Sequence of chain 18.F:
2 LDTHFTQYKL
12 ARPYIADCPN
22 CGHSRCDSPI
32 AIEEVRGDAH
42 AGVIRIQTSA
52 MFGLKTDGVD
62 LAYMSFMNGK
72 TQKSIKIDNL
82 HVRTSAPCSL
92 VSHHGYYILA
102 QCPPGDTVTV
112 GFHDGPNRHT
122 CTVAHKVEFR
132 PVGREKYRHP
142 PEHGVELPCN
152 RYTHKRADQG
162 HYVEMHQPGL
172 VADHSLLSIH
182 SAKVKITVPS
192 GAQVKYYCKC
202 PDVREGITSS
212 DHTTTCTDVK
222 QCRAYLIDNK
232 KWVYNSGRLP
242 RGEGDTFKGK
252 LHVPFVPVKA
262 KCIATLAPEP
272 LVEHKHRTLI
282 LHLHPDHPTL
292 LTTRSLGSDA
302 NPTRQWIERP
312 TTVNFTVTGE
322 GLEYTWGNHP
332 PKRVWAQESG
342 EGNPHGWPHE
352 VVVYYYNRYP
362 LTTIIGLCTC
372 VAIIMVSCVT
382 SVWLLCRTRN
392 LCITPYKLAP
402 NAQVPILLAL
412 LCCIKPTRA

This protein binds this small molecule.
Small molecule (SMILES): O=C(O)[C@@H]1O[C@H](O[C@H]2[C@@H](OS(=O)(=O)O)O[C@@H](O)[C@H](NS(=O)(=O)O)[C@H]2O)[C@@H](OS(=O)(=O)O)[C@H](O)[C@@H]1O

Binding-site contacts:
Ligand atom C3 contacts residue ARG157 of chain 18.F at 3.7 Å.
Ligand atom SAG contacts residue ARG157 of chain 18.F at 3.6 Å (salt-bridge).
Ligand atom O6A contacts residue LEU62 of chain 18.F at 3.4 Å.
Ligand atom OAF contacts residue THR4 of chain 18.F at 2.9 Å (h-bond).
Ligand atom C6 contacts residue HIS155 of chain 18.F at 3.4 Å.
Ligand atom O6B contacts residue LYS156 of chain 18.F at 3.3 Å.
Ligand atom C6 contacts residue SER93 of chain 18.F at 4.0 Å.
Ligand atom C6 contacts residue LEU62 of chain 18.F at 3.5 Å (hydrophobic).
Ligand atom C3 contacts residue LYS156 of chain 18.F at 4.0 Å.
Ligand atom O3 contacts residue ARG157 of chain 18.F at 3.3 Å (salt-bridge).
Ligand atom O5 contacts residue HIS155 of chain 18.F at 3.6 Å.
Ligand atom O3 contacts residue LYS156 of chain 18.F at 3.0 Å.
Ligand atom C3 contacts residue ALA158 of chain 18.F at 4.0 Å (hydrophobic).
Ligand atom C5 contacts residue HIS155 of chain 18.F at 4.0 Å.
Ligand atom OAH contacts residue THR4 of chain 18.F at 3.7 Å.
Ligand atom O4 contacts residue SER93 of chain 18.F at 3.0 Å (h-bond).
Ligand atom C6 contacts residue HIS94 of chain 18.F at 3.9 Å.
Ligand atom O3 contacts residue ALA158 of chain 18.F at 3.0 Å (h-bond).
Ligand atom OAF contacts residue ARG157 of chain 18.F at 2.8 Å (salt-bridge).
Ligand atom O5 contacts residue LYS156 of chain 18.F at 3.4 Å.
Ligand atom O6B contacts residue ARG157 of chain 18.F at 3.3 Å (salt-bridge).
Ligand atom O6A contacts residue HIS94 of chain 18.F at 3.2 Å (h-bond).
Ligand atom O6B contacts residue LEU62 of chain 18.F at 4.0 Å.
Ligand atom O5B contacts residue LYS156 of chain 18.F at 3.3 Å.
Ligand atom O6A contacts residue SER93 of chain 18.F at 3.2 Å.
Ligand atom OAH contacts residue ARG157 of chain 18.F at 3.1 Å (salt-bridge).
Ligand atom OAH contacts residue LEU2 of chain 18.F at 2.8 Å (h-bond).
Ligand atom O4 contacts residue HIS155 of chain 18.F at 3.5 Å (h-bond).
Ligand atom C4 contacts residue LYS156 of chain 18.F at 4.0 Å.
Ligand atom OAF contacts residue ALA158 of chain 18.F at 3.3 Å.
Ligand atom SAG contacts residue THR4 of chain 18.F at 3.9 Å.
Ligand atom OBI contacts residue LYS156 of chain 18.F at 4.0 Å.
Ligand atom OAH contacts residue ASP3 of chain 18.F at 4.0 Å.
Ligand atom C5 contacts residue LEU62 of chain 18.F at 3.8 Å (hydrophobic).
Ligand atom O6B contacts residue HIS94 of chain 18.F at 4.0 Å.
Ligand atom O5 contacts residue ARG157 of chain 18.F at 3.8 Å.
Ligand atom C2 contacts residue ALA158 of chain 18.F at 3.7 Å (hydrophobic).
Ligand atom O6A contacts residue HIS155 of chain 18.F at 3.8 Å.
Ligand atom O6B contacts residue HIS155 of chain 18.F at 3.3 Å (h-bond).
Ligand atom O4 contacts residue LYS156 of chain 18.F at 3.5 Å.